A protein and the small-molecule ligand that binds it are described below.
Small molecule (SMILES): NC(N)=NCCC[C@H](NC(=O)[C@@H]1CCCN1)C(=O)N[C@H](C=O)Cc1cnc[nH]1

Binding-site contacts:
Ligand atom CD contacts residue ARG46 of chain 41.S at 4.1 Å.
Ligand atom CE1 contacts residue MET843 of chain 41.Q at 3.6 Å (hydrophobic).
Ligand atom N contacts residue TYR619 of chain 41.Q at 3.6 Å.
Ligand atom CG contacts residue TYR619 of chain 41.Q at 3.8 Å (hydrophobic).
Ligand atom N contacts residue ARG649 of chain 41.Q at 4.1 Å.
Ligand atom CB contacts residue TYR619 of chain 41.Q at 3.0 Å (hydrophobic).
Ligand atom CB contacts residue ALA857 of chain 41.Q at 3.9 Å (hydrophobic).
Ligand atom N contacts residue CYS621 of chain 41.Q at 2.8 Å (h-bond).
Ligand atom CB contacts residue PHE896 of chain 41.Q at 3.3 Å (hydrophobic).
Ligand atom O contacts residue ARG649 of chain 41.Q at 3.9 Å.
Ligand atom CD2 contacts residue GLU894 of chain 41.Q at 3.7 Å.
Ligand atom CA contacts residue CYS621 of chain 41.Q at 3.7 Å (hydrophobic).
Ligand atom CG contacts residue PHE896 of chain 41.Q at 3.0 Å (hydrophobic).
Ligand atom CA contacts residue TYR619 of chain 41.Q at 3.8 Å (hydrophobic).
Ligand atom CD contacts residue ASP897 of chain 41.Q at 3.5 Å.
Ligand atom CB contacts residue ARG649 of chain 41.Q at 3.6 Å.
Ligand atom CB contacts residue GLU894 of chain 41.Q at 3.5 Å.
Ligand atom CG contacts residue ARG46 of chain 41.S at 3.9 Å.
Ligand atom CG contacts residue ASN617 of chain 41.Q at 4.1 Å.
Ligand atom C contacts residue ARG845 of chain 41.Q at 3.6 Å.
Ligand atom N contacts residue ASN617 of chain 41.Q at 3.6 Å.
Ligand atom CD2 contacts residue ARG845 of chain 41.Q at 3.5 Å.
Ligand atom ND1 contacts residue LEU620 of chain 41.Q at 3.0 Å.
Ligand atom CE1 contacts residue LEU620 of chain 41.Q at 3.5 Å (hydrophobic).
Ligand atom C contacts residue TYR619 of chain 41.Q at 3.1 Å (hydrophobic).
Ligand atom O contacts residue TYR619 of chain 41.Q at 2.6 Å.
Ligand atom CE1 contacts residue LEU348 of chain 41.Q at 3.9 Å (hydrophobic).
Ligand atom O contacts residue ALA857 of chain 41.Q at 4.0 Å.
Ligand atom NE2 contacts residue GLU894 of chain 41.Q at 4.1 Å.
Ligand atom CD contacts residue CYS621 of chain 41.Q at 3.6 Å (hydrophobic).
Ligand atom CG contacts residue GLU894 of chain 41.Q at 3.9 Å.
Ligand atom CB contacts residue ARG649 of chain 41.Q at 4.1 Å.
Ligand atom N contacts residue ASP618 of chain 41.Q at 3.9 Å.
Ligand atom CD contacts residue ASN617 of chain 41.Q at 3.2 Å.
Ligand atom CA contacts residue TYR619 of chain 41.Q at 3.9 Å (hydrophobic).
Ligand atom CB contacts residue TYR619 of chain 41.Q at 3.8 Å (hydrophobic).
Ligand atom CA contacts residue ARG649 of chain 41.Q at 3.4 Å.
Ligand atom N contacts residue TYR619 of chain 41.Q at 3.5 Å (h-bond).
Ligand atom O contacts residue ARG845 of chain 41.Q at 3.8 Å.
Ligand atom CD contacts residue PHE896 of chain 41.Q at 4.1 Å (hydrophobic).

Sequence of chain 41.S:
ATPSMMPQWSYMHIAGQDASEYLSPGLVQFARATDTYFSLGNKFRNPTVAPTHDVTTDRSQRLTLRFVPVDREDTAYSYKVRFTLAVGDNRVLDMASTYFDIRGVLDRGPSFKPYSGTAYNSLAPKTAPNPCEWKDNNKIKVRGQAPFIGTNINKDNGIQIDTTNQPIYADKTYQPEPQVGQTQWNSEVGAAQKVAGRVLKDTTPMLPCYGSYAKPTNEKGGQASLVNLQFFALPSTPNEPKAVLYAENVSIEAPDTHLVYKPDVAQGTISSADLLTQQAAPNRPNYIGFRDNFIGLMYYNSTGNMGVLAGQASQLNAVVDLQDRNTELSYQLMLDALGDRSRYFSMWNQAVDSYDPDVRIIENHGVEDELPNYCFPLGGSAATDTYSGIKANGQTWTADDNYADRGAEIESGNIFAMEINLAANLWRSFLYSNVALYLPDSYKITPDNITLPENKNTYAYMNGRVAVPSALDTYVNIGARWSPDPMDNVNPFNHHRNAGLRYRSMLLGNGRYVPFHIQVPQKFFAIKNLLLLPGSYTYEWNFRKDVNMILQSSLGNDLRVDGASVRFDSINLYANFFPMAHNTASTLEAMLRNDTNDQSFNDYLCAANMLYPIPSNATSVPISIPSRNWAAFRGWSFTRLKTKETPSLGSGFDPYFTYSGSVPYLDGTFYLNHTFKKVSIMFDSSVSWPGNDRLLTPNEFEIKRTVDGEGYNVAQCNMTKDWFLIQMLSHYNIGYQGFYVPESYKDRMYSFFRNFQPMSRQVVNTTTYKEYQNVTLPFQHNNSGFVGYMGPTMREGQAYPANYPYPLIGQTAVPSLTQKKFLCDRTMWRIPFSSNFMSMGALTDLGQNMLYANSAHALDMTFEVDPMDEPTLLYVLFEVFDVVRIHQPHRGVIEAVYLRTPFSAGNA

Sequence of chain 41.Q:
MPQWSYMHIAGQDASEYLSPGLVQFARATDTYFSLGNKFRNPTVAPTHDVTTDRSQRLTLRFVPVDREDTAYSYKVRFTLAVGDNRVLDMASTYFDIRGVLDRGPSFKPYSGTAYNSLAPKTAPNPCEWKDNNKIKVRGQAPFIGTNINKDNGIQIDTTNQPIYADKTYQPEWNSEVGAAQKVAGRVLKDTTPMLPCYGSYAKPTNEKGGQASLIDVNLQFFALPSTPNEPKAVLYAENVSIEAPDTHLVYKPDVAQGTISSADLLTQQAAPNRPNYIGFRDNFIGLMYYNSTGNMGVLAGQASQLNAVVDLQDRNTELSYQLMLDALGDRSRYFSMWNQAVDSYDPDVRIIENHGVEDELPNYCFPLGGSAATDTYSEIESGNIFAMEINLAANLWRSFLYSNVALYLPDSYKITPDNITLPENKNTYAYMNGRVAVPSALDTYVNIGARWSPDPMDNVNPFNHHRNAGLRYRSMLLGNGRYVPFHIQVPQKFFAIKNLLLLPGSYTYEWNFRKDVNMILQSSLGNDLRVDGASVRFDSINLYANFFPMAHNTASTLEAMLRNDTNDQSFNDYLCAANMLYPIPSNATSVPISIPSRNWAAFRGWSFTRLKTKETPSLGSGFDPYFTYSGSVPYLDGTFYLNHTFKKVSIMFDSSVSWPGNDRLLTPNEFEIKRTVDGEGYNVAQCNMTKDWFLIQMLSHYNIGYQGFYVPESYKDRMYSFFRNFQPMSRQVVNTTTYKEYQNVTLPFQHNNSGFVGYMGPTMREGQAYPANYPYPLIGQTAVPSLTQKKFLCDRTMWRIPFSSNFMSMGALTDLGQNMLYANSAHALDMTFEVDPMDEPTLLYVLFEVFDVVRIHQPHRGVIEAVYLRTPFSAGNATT